The protein below binds the small molecule below.
Small molecule (SMILES): O=c1[nH]cnc2c1ncn2[C@@H]1O[C@H](COP(=O)(O)O)[C@@H](O)[C@H]1O

Sequence of chain 2.A:
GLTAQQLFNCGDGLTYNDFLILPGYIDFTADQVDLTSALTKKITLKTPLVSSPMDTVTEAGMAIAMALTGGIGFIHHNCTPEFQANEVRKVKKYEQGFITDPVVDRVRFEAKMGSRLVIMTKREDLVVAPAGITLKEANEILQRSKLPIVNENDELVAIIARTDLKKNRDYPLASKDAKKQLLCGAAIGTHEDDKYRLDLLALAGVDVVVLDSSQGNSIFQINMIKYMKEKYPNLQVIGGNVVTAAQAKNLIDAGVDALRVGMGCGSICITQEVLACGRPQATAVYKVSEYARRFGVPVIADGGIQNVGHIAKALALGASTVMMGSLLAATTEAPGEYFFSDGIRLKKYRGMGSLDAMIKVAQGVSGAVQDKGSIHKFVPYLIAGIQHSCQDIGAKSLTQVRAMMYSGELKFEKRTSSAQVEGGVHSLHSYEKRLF

Sequence of chain 3.A:
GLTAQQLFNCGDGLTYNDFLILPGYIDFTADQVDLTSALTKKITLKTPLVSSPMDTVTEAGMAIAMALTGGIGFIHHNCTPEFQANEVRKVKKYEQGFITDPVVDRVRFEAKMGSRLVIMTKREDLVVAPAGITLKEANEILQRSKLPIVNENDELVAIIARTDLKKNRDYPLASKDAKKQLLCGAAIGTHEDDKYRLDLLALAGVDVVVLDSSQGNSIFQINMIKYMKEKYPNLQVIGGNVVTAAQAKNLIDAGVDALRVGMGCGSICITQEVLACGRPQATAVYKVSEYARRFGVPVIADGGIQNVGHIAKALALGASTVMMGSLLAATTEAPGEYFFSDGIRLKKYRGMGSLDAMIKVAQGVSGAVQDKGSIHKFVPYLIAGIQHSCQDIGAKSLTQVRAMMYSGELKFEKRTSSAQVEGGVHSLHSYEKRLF

Binding-site contacts:
Ligand atom O5' contacts residue GLY328 of chain 3.A at 3.1 Å.
Ligand atom N1 contacts residue MOA1 of chain 3.E at 3.1 Å (h-bond).
Ligand atom N7 contacts residue MET414 of chain 3.A at 2.9 Å (h-bond).
Ligand atom N3 contacts residue MOA1 of chain 3.E at 3.4 Å.
Ligand atom O3P contacts residue SER329 of chain 3.A at 2.8 Å (h-bond).
Ligand atom O3P contacts residue TYR411 of chain 3.A at 2.8 Å (h-bond).
Ligand atom O3P contacts residue GLY387 of chain 3.A at 3.6 Å.
Ligand atom O6 contacts residue MOA1 of chain 3.E at 3.5 Å.
Ligand atom O3' contacts residue SER68 of chain 3.A at 2.7 Å (h-bond).
Ligand atom O6 contacts residue GLY413 of chain 3.A at 3.4 Å.
Ligand atom O2P contacts residue GLY387 of chain 3.A at 2.8 Å (h-bond).
Ligand atom O1P contacts residue GLY328 of chain 3.A at 3.3 Å.
Ligand atom C3' contacts residue SER68 of chain 3.A at 3.2 Å.
Ligand atom P contacts residue SER329 of chain 3.A at 3.6 Å.
Ligand atom O2' contacts residue ASP364 of chain 3.A at 2.8 Å (salt-bridge).
Ligand atom O3' contacts residue ASP364 of chain 3.A at 2.5 Å (salt-bridge).
Ligand atom O3P contacts residue SER388 of chain 3.A at 2.9 Å (h-bond).
Ligand atom N1 contacts residue GLN441 of chain 3.A at 2.9 Å (h-bond).
Ligand atom O6 contacts residue MET414 of chain 3.A at 3.3 Å (h-bond).
Ligand atom C2 contacts residue CYS331 of chain 3.A at 1.8 Å (hydrophobic).
Ligand atom C2 contacts residue MOA1 of chain 3.E at 3.2 Å.
Ligand atom C8 contacts residue MET70 of chain 3.A at 3.5 Å (hydrophobic).
Ligand atom C6 contacts residue GLY415 of chain 3.A at 3.6 Å.
Ligand atom O1P contacts residue SER329 of chain 3.A at 2.9 Å (h-bond).
Ligand atom C2' contacts residue ARG322 of chain 3.A at 3.4 Å.
Ligand atom C5 contacts residue MOA1 of chain 3.E at 3.6 Å.
Ligand atom O6 contacts residue GLY415 of chain 3.A at 2.6 Å (h-bond).
Ligand atom O2' contacts residue ARG322 of chain 3.A at 3.5 Å (salt-bridge).
Ligand atom O3' contacts residue ARG322 of chain 3.A at 3.1 Å (salt-bridge).
Ligand atom O4' contacts residue GLY328 of chain 3.A at 3.6 Å.
Ligand atom O2P contacts residue MET386 of chain 3.A at 3.6 Å.
Ligand atom C3' contacts residue ASP364 of chain 3.A at 3.5 Å.
Ligand atom N1 contacts residue CYS331 of chain 3.A at 2.7 Å (h-bond).
Ligand atom O1P contacts residue GLY366 of chain 3.A at 3.1 Å (h-bond).
Ligand atom C6 contacts residue MOA1 of chain 3.E at 3.4 Å.
Ligand atom C5' contacts residue TYR411 of chain 3.A at 3.4 Å (hydrophobic).
Ligand atom O2' contacts residue MOA1 of chain 3.E at 3.6 Å.
Ligand atom O6 contacts residue GLY442 of chain 3.A at 3.0 Å.
Ligand atom C4' contacts residue ASP364 of chain 3.A at 3.5 Å.
Ligand atom N3 contacts residue CYS331 of chain 3.A at 2.7 Å (h-bond).